Sequence of chain 1.B:
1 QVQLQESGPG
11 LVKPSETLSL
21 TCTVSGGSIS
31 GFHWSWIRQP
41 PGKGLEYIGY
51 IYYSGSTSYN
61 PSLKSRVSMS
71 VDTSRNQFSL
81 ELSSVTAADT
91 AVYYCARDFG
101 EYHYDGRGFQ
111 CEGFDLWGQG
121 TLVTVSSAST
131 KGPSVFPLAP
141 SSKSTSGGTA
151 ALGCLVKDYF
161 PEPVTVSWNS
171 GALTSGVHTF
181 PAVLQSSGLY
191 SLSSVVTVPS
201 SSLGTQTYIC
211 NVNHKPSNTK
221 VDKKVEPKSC

Binding-site contacts:
Ligand atom N contacts residue GLU101 of chain 1.B at 3.4 Å (salt-bridge).
Ligand atom CZ contacts residue GLY31 of chain 1.B at 3.5 Å.
Ligand atom NZ contacts residue GLU51 of chain 1.A at 3.4 Å (salt-bridge).
Ligand atom CA contacts residue GLY31 of chain 1.B at 3.5 Å.
Ligand atom C contacts residue GLU101 of chain 1.B at 3.4 Å.
Ligand atom O contacts residue GLU101 of chain 1.B at 3.1 Å (salt-bridge).
Ligand atom C contacts residue PHE32 of chain 1.B at 3.5 Å (hydrophobic).
Ligand atom N contacts residue ASP115 of chain 1.B at 3.5 Å (salt-bridge).
Ligand atom O contacts residue TYR52 of chain 1.B at 2.5 Å (h-bond).
Ligand atom N contacts residue GLU101 of chain 1.B at 3.4 Å (salt-bridge).
Ligand atom CD2 contacts residue TYR53 of chain 1.B at 3.5 Å (hydrophobic).
Ligand atom CA contacts residue ARG97 of chain 1.B at 3.5 Å.
Ligand atom O contacts residue GLY100 of chain 1.B at 3.0 Å (h-bond).
Ligand atom N contacts residue GLY100 of chain 1.B at 2.8 Å (h-bond).
Ligand atom N contacts residue TYR102 of chain 1.B at 3.4 Å (h-bond).
Ligand atom C contacts residue TYR52 of chain 1.B at 3.4 Å (hydrophobic).
Ligand atom C contacts residue GLU101 of chain 1.B at 3.0 Å.
Ligand atom CG contacts residue GLU51 of chain 1.A at 3.5 Å.
Ligand atom CD contacts residue TYR50 of chain 1.A at 3.4 Å (hydrophobic).
Ligand atom O contacts residue TYR102 of chain 1.B at 2.8 Å (h-bond).
Ligand atom N contacts residue TYR102 of chain 1.B at 3.1 Å (h-bond).
Ligand atom CD1 contacts residue TYR104 of chain 1.B at 3.5 Å (hydrophobic).
Ligand atom CA contacts residue GLU101 of chain 1.B at 3.3 Å.
Ligand atom CA contacts residue GLY100 of chain 1.B at 3.6 Å.
Ligand atom CG contacts residue GLU101 of chain 1.B at 3.3 Å.
Ligand atom N contacts residue GLY31 of chain 1.B at 2.8 Å (h-bond).
Ligand atom O contacts residue PHE99 of chain 1.B at 3.2 Å.
Ligand atom CA contacts residue TYR52 of chain 1.B at 3.4 Å (hydrophobic).
Ligand atom CE contacts residue GLU51 of chain 1.A at 3.2 Å.
Ligand atom N contacts residue HIS103 of chain 1.B at 3.1 Å (h-bond).
Ligand atom CG contacts residue ASP115 of chain 1.B at 3.6 Å.
Ligand atom N contacts residue PHE32 of chain 1.B at 3.4 Å.
Ligand atom CA contacts residue GLU101 of chain 1.B at 3.5 Å.
Ligand atom N contacts residue GLU101 of chain 1.B at 3.0 Å (salt-bridge).
Ligand atom O contacts residue GLY31 of chain 1.B at 3.3 Å (h-bond).
Ligand atom O contacts residue PHE32 of chain 1.B at 3.5 Å.
Ligand atom OH contacts residue SER30 of chain 1.B at 2.6 Å (h-bond).
Ligand atom CE2 contacts residue SER30 of chain 1.B at 3.3 Å.
Ligand atom CZ contacts residue SER30 of chain 1.B at 3.4 Å.
Ligand atom N contacts residue TYR52 of chain 1.B at 3.1 Å (h-bond).

The small molecule below binds the protein below.
Small molecule (SMILES): CC[C@H](C)[C@H](NC(=O)[C@H](CCCCN)NC(=O)[C@@H](NC(=O)[C@@H](N)CO)[C@@H](C)CC)C(=O)N[C@@H](CCCN=C(N)N)C(=O)N1CCC[C@H]1C(=O)N[C@@H](CCCN=C(N)N)C(=O)N[C@@H](CCC(N)=O)C(=O)N[C@@H](C)C(=O)N[C@@H](Cc1ccccc1)C(=O)N[C@@H](Cc1ccc(O)cc1)C(=O)N[C@@H](C)C=O

Sequence of chain 1.A:
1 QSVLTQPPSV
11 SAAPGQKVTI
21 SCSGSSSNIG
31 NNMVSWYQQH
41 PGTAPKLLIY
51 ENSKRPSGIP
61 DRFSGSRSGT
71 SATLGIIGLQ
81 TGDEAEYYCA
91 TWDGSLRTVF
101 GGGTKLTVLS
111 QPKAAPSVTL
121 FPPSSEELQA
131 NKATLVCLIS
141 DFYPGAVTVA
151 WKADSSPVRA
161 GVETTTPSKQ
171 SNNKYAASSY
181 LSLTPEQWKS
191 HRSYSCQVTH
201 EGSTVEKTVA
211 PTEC